Sequence of chain 1.B:
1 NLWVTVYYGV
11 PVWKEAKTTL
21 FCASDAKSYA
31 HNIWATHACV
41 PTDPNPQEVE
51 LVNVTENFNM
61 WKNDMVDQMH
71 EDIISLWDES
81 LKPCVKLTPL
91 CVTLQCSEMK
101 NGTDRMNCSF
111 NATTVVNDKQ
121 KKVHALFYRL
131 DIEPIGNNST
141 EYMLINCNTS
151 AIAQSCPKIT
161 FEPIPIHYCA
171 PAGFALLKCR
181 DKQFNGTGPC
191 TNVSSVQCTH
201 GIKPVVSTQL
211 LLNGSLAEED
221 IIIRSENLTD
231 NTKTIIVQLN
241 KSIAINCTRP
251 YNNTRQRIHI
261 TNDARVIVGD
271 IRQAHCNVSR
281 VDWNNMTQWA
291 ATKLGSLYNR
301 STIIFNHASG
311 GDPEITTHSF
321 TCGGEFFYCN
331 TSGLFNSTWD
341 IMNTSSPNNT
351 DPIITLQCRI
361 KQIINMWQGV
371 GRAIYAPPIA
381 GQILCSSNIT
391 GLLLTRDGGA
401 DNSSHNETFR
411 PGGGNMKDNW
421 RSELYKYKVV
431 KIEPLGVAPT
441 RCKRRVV

The small molecule below binds the protein below.
Small molecule (SMILES): CC(=O)N[C@@H]1[C@@H](O)[C@H](O)[C@@H](CO)O[C@H]1O

Binding-site contacts:
Ligand atom C3 contacts residue ASN402 of chain 1.B at 3.8 Å.
Ligand atom C1 contacts residue ASN402 of chain 1.B at 1.4 Å.
Ligand atom O6 contacts residue ASN402 of chain 1.B at 4.0 Å.
Ligand atom C7 contacts residue ASN402 of chain 1.B at 3.7 Å.
Ligand atom N2 contacts residue ASN402 of chain 1.B at 2.9 Å (h-bond).
Ligand atom C4 contacts residue ASN402 of chain 1.B at 4.3 Å.
Ligand atom O5 contacts residue ASN402 of chain 1.B at 2.4 Å (h-bond).
Ligand atom C8 contacts residue ASN402 of chain 1.B at 4.1 Å.
Ligand atom C2 contacts residue ASN402 of chain 1.B at 2.4 Å.
Ligand atom C5 contacts residue ASN402 of chain 1.B at 3.7 Å.